Binding-site contacts:
Ligand atom O4 contacts residue PRO35 of chain 1.X at 4.1 Å.
Ligand atom CBG contacts residue GLY53 of chain 1.GA at 3.8 Å.
Ligand atom C4 contacts residue THR49 of chain 1.GA at 4.2 Å.
Ligand atom CAW contacts residue CDL1 of chain 1.FC at 3.7 Å.
Ligand atom OAU contacts residue PRO35 of chain 1.X at 3.9 Å.
Ligand atom CBE contacts residue ILE119 of chain 1.J at 3.7 Å (hydrophobic).
Ligand atom C1 contacts residue THR49 of chain 1.GA at 4.0 Å.
Ligand atom CAA contacts residue PRO116 of chain 1.J at 4.2 Å (hydrophobic).
Ligand atom CAA contacts residue TYR48 of chain 1.GA at 3.7 Å (hydrophobic).
Ligand atom O5 contacts residue ARG50 of chain 1.GA at 3.7 Å.
Ligand atom CBQ contacts residue VAL115 of chain 1.J at 3.7 Å (hydrophobic).
Ligand atom OAI contacts residue LYS31 of chain 1.X at 3.2 Å (salt-bridge).
Ligand atom CBA contacts residue LEU57 of chain 1.GA at 3.8 Å (hydrophobic).
Ligand atom CBK contacts residue THR49 of chain 1.GA at 3.7 Å.
Ligand atom CBQ contacts residue PRO116 of chain 1.J at 4.2 Å (hydrophobic).
Ligand atom CAW contacts residue TYR48 of chain 1.GA at 3.5 Å (hydrophobic).
Ligand atom O4 contacts residue THR49 of chain 1.GA at 3.8 Å.
Ligand atom OAL contacts residue LEU114 of chain 1.J at 3.9 Å.
Ligand atom O6 contacts residue ARG50 of chain 1.GA at 3.6 Å.
Ligand atom CCC contacts residue LYS31 of chain 1.X at 3.9 Å.
Ligand atom CBG contacts residue THR49 of chain 1.GA at 4.0 Å.
Ligand atom CAA contacts residue CDL1 of chain 1.FC at 3.8 Å.
Ligand atom CAA contacts residue ILE119 of chain 1.J at 4.0 Å (hydrophobic).
Ligand atom C5 contacts residue THR49 of chain 1.GA at 3.7 Å.
Ligand atom O5 contacts residue THR49 of chain 1.GA at 4.1 Å.
Ligand atom C5 contacts residue ARG50 of chain 1.GA at 3.7 Å.
Ligand atom CBC contacts residue GLY53 of chain 1.GA at 3.6 Å.
Ligand atom CBT contacts residue VAL115 of chain 1.J at 3.8 Å (hydrophobic).
Ligand atom C6 contacts residue ARG50 of chain 1.GA at 3.5 Å.
Ligand atom CAY contacts residue CDL1 of chain 1.FC at 4.2 Å.
Ligand atom CBP contacts residue PRO116 of chain 1.J at 4.2 Å (hydrophobic).
Ligand atom C6 contacts residue THR49 of chain 1.GA at 4.0 Å.
Ligand atom OBY contacts residue PRO35 of chain 1.X at 3.8 Å.
Ligand atom OBX contacts residue VAL115 of chain 1.J at 3.6 Å.
Ligand atom CBM contacts residue LYS31 of chain 1.X at 3.9 Å.
Ligand atom OAL contacts residue VAL115 of chain 1.J at 2.9 Å (h-bond).
Ligand atom OAI contacts residue ALA32 of chain 1.X at 4.2 Å.
Ligand atom CBI contacts residue ILE119 of chain 1.J at 4.2 Å (hydrophobic).
Ligand atom CAY contacts residue ILE119 of chain 1.J at 3.7 Å (hydrophobic).
Ligand atom OAL contacts residue PRO116 of chain 1.J at 3.5 Å.

The small molecule below binds the protein below.
Small molecule (SMILES): CCCCCCCCCCC(CCCCCCCCCC)(CO[C@H]1O[C@@H](CO)[C@H](O[C@@H]2O[C@@H](CO)[C@H](O)[C@@H](O)[C@@H]2O)[C@@H](O)[C@@H]1O)CO[C@H]1O[C@@H](CO)[C@H](O[C@@H]2O[C@@H](CO)[C@H](O)[C@@H](O)[C@@H]2O)[C@@H](O)[C@H]1O

Sequence of chain 1.GA:
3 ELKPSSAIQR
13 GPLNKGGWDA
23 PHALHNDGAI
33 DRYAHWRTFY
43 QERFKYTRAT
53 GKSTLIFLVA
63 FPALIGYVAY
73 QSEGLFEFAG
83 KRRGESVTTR

Sequence of chain 1.J:
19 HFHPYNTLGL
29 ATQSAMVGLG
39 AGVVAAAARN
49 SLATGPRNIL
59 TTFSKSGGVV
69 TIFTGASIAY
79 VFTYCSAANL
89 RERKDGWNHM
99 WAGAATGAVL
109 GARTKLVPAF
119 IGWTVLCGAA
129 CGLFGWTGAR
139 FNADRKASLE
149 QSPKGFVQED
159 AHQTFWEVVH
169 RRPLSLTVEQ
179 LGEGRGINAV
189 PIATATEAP

Sequence of chain 1.X:
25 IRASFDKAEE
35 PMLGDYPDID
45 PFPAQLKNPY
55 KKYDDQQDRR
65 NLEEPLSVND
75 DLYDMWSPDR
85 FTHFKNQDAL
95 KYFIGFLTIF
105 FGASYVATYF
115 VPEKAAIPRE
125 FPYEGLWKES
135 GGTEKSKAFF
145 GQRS